Binding-site contacts:
Ligand atom O5 contacts residue GLN287 of chain 1.D at 3.3 Å (h-bond).
Ligand atom O6 contacts residue GLN287 of chain 1.D at 3.4 Å (h-bond).
Ligand atom C3 contacts residue ASN270 of chain 1.D at 3.8 Å.
Ligand atom N2 contacts residue ASN270 of chain 1.D at 2.9 Å (h-bond).
Ligand atom C4 contacts residue ASN270 of chain 1.D at 4.3 Å.
Ligand atom C5 contacts residue ASN270 of chain 1.D at 3.7 Å.
Ligand atom C1 contacts residue ASN270 of chain 1.D at 1.4 Å.
Ligand atom C7 contacts residue ASN270 of chain 1.D at 4.0 Å.
Ligand atom O5 contacts residue ASN270 of chain 1.D at 2.4 Å (h-bond).
Ligand atom C2 contacts residue GLN287 of chain 1.D at 3.6 Å.
Ligand atom C1 contacts residue GLN287 of chain 1.D at 3.8 Å.
Ligand atom C2 contacts residue ASN270 of chain 1.D at 2.5 Å.
Ligand atom C4 contacts residue GLN287 of chain 1.D at 3.8 Å.
Ligand atom C6 contacts residue GLN287 of chain 1.D at 4.2 Å.
Ligand atom O6 contacts residue THR289 of chain 1.D at 3.8 Å.
Ligand atom C6 contacts residue ASN270 of chain 1.D at 4.4 Å.
Ligand atom O6 contacts residue ASN270 of chain 1.D at 3.7 Å.
Ligand atom C5 contacts residue GLN287 of chain 1.D at 3.9 Å.
Ligand atom C3 contacts residue GLN287 of chain 1.D at 4.2 Å.

Sequence of chain 1.D:
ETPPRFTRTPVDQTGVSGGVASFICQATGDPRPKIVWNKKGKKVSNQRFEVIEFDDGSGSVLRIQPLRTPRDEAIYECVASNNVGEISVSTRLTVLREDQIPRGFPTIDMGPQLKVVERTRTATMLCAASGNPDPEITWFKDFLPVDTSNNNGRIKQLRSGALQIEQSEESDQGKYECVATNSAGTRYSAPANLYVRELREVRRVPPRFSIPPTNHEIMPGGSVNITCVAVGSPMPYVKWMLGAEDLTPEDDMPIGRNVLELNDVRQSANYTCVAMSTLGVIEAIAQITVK

The protein below binds the small molecule below.
Small molecule (SMILES): CC(=O)N[C@@H]1[C@@H](O)[C@H](O)[C@@H](CO)O[C@H]1O